This protein binds this small molecule.
Small molecule (SMILES): CC(=O)N[C@@H]1[C@@H](O)[C@H](O)[C@@H](CO)O[C@H]1O

Binding-site contacts:
Ligand atom C8 contacts residue ASN296 of chain 1.A at 3.9 Å.
Ligand atom C7 contacts residue NAG1 of chain 1.FB at 3.6 Å.
Ligand atom O7 contacts residue NAG1 of chain 1.FB at 3.4 Å.
Ligand atom C4 contacts residue ASN296 of chain 1.A at 4.2 Å.
Ligand atom O7 contacts residue ASN296 of chain 1.A at 3.4 Å (h-bond).
Ligand atom N2 contacts residue ASN296 of chain 1.A at 2.9 Å (h-bond).
Ligand atom C5 contacts residue ASN296 of chain 1.A at 3.7 Å.
Ligand atom C8 contacts residue GLY433 of chain 1.A at 3.3 Å.
Ligand atom C8 contacts residue ASN434 of chain 1.A at 3.9 Å.
Ligand atom C2 contacts residue ASN296 of chain 1.A at 2.5 Å.
Ligand atom C7 contacts residue ASN296 of chain 1.A at 3.3 Å.
Ligand atom C1 contacts residue ASN296 of chain 1.A at 1.5 Å.
Ligand atom O5 contacts residue ASN296 of chain 1.A at 2.4 Å (h-bond).
Ligand atom C3 contacts residue ASN296 of chain 1.A at 3.7 Å.
Ligand atom C8 contacts residue NAG1 of chain 1.FB at 3.6 Å.
Ligand atom C1 contacts residue ILE317 of chain 1.A at 4.1 Å (hydrophobic).
Ligand atom O5 contacts residue ILE317 of chain 1.A at 3.7 Å.

Sequence of chain 1.A:
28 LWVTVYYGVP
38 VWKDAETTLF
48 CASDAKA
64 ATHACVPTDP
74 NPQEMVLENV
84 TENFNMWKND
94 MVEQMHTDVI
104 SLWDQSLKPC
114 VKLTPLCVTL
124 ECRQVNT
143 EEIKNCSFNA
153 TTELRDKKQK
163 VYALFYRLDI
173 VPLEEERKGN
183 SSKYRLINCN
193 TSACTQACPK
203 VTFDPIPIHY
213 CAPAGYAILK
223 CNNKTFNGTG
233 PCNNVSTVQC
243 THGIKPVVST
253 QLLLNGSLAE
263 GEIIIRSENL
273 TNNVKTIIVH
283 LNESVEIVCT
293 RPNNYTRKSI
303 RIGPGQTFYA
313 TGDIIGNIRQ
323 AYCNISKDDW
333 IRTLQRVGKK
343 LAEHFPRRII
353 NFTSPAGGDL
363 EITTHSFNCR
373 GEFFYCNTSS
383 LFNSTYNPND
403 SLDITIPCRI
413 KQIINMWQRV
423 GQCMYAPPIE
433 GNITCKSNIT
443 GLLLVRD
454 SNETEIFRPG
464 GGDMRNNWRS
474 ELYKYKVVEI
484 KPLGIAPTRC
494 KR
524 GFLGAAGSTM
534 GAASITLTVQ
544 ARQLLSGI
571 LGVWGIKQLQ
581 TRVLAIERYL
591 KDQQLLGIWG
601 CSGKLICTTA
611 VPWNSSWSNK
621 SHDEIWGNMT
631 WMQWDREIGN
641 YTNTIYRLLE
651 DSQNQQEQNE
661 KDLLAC